Sequence of chain 1.M:
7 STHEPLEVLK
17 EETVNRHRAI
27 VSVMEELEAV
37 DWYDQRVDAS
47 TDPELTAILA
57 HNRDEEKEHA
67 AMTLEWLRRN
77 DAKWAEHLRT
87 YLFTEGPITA

Binding-site contacts:
Ligand atom CA contacts residue ALA35 of chain 1.L at 3.9 Å (hydrophobic).
Ligand atom OXT contacts residue FE1 of chain 1.JB at 2.6 Å.
Ligand atom C contacts residue GLU62 of chain 1.L at 4.0 Å.
Ligand atom O contacts residue GLU62 of chain 1.L at 4.0 Å.
Ligand atom CA contacts residue FE1 of chain 1.JB at 4.2 Å.
Ligand atom CA contacts residue GLU31 of chain 1.L at 3.4 Å.
Ligand atom O2 contacts residue GLU62 of chain 1.M at 3.5 Å (salt-bridge).
Ligand atom OXT contacts residue GLU62 of chain 1.L at 3.0 Å (salt-bridge).
Ligand atom C contacts residue GLU31 of chain 1.L at 4.4 Å.
Ligand atom C contacts residue GLU32 of chain 1.L at 4.3 Å.
Ligand atom OXT contacts residue FE1 of chain 1.OB at 2.7 Å.
Ligand atom C contacts residue FE1 of chain 1.JB at 3.7 Å.
Ligand atom O2 contacts residue TYR39 of chain 1.M at 4.1 Å.
Ligand atom O contacts residue ALA35 of chain 1.L at 3.7 Å.
Ligand atom C contacts residue ALA35 of chain 1.M at 3.7 Å (hydrophobic).
Ligand atom O contacts residue FE1 of chain 1.OB at 3.6 Å.
Ligand atom O2 contacts residue ALA35 of chain 1.M at 3.5 Å.
Ligand atom OXT contacts residue GLU32 of chain 1.L at 3.6 Å.
Ligand atom O2 contacts residue GLU32 of chain 1.L at 3.1 Å (salt-bridge).
Ligand atom C contacts residue ALA35 of chain 1.L at 3.6 Å (hydrophobic).
Ligand atom CA contacts residue GLU32 of chain 1.L at 4.3 Å.
Ligand atom OXT contacts residue ALA35 of chain 1.M at 4.0 Å.
Ligand atom C contacts residue FE1 of chain 1.OB at 3.5 Å.
Ligand atom OXT contacts residue ALA35 of chain 1.L at 4.0 Å.
Ligand atom O contacts residue GLU32 of chain 1.M at 3.8 Å.
Ligand atom O2 contacts residue GLU31 of chain 1.L at 4.0 Å.
Ligand atom O contacts residue ALA35 of chain 1.M at 4.0 Å.
Ligand atom CA contacts residue ALA35 of chain 1.M at 3.6 Å (hydrophobic).
Ligand atom OXT contacts residue GLU32 of chain 1.M at 3.9 Å.
Ligand atom O2 contacts residue FE1 of chain 1.JB at 3.4 Å.
Ligand atom O contacts residue GLU31 of chain 1.M at 3.6 Å (salt-bridge).
Ligand atom C contacts residue GLU31 of chain 1.M at 4.3 Å.
Ligand atom C contacts residue GLU62 of chain 1.M at 4.2 Å.
Ligand atom OXT contacts residue GLU62 of chain 1.M at 3.2 Å (salt-bridge).
Ligand atom C contacts residue GLU32 of chain 1.M at 4.2 Å.

The protein below binds the small molecule below.
Small molecule (SMILES): O=C(O)CO

Sequence of chain 1.L:
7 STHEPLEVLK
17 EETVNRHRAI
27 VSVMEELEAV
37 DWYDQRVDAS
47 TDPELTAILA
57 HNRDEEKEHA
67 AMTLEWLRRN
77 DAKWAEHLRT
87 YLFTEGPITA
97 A